Binding-site contacts:
Ligand atom N contacts residue ASP189 of chain 1.H at 3.6 Å.
Ligand atom CB contacts residue GLU217 of chain 1.H at 4.0 Å.
Ligand atom N contacts residue ASP191 of chain 1.H at 4.0 Å.
Ligand atom N contacts residue GLU217 of chain 1.H at 2.7 Å (salt-bridge).
Ligand atom C contacts residue NA1 of chain 1.RA at 4.0 Å.
Ligand atom CG contacts residue TRP223 of chain 1.H at 4.0 Å (hydrophobic).
Ligand atom OXT contacts residue EDO1 of chain 1.SA at 3.8 Å.
Ligand atom N contacts residue ASP216 of chain 1.H at 2.8 Å (salt-bridge).
Ligand atom OXT contacts residue ASP216 of chain 1.H at 3.3 Å (salt-bridge).
Ligand atom CG contacts residue GLU217 of chain 1.H at 3.4 Å.
Ligand atom C contacts residue ASP216 of chain 1.H at 4.0 Å.
Ligand atom OE2 contacts residue LYS222 of chain 1.H at 3.7 Å.
Ligand atom OE1 contacts residue PHE130 of chain 1.H at 3.3 Å.
Ligand atom CD contacts residue PHE130 of chain 1.H at 4.1 Å (hydrophobic).
Ligand atom OXT contacts residue NA1 of chain 1.RA at 2.9 Å (h-bond).
Ligand atom CD contacts residue TRP223 of chain 1.H at 3.6 Å (hydrophobic).
Ligand atom CB contacts residue PHE130 of chain 1.H at 4.0 Å (hydrophobic).
Ligand atom OE2 contacts residue TRP223 of chain 1.H at 3.0 Å (h-bond).
Ligand atom C contacts residue GLU217 of chain 1.H at 3.7 Å.
Ligand atom N contacts residue NA1 of chain 1.RA at 4.0 Å.
Ligand atom OE1 contacts residue TRP223 of chain 1.H at 4.5 Å.
Ligand atom CA contacts residue GLU217 of chain 1.H at 3.6 Å.
Ligand atom CA contacts residue ASP216 of chain 1.H at 3.8 Å.
Ligand atom OXT contacts residue GLU217 of chain 1.H at 3.2 Å (salt-bridge).

This small molecule binds to this protein.
Small molecule (SMILES): N[C@@H](CCC(=O)O)C(=O)O

Sequence of chain 1.H:
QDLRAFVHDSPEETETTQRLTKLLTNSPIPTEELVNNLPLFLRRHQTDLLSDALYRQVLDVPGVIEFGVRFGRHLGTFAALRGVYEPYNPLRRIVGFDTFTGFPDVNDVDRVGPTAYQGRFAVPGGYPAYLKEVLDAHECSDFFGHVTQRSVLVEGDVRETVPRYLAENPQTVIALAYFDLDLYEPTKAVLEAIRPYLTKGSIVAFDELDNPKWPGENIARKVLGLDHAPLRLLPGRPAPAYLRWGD